Sequence of chain 1.A:
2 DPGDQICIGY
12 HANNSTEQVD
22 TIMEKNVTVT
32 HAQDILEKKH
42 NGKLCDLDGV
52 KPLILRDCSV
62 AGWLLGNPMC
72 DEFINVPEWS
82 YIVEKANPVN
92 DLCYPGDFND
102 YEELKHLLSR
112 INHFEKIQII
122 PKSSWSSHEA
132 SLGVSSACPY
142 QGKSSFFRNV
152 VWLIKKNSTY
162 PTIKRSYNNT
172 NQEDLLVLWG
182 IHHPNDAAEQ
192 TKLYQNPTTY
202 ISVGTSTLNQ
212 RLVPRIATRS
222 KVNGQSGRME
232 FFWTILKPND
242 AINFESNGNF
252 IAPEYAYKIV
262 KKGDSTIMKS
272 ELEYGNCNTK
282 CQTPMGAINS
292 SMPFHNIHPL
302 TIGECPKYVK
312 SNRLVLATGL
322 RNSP

A protein and the small-molecule ligand that binds it are described below.
Small molecule (SMILES): CC(=O)N[C@@H]1[C@@H](O)[C@H](O)[C@@H](CO)O[C@H]1O

Binding-site contacts:
Ligand atom C1 contacts residue ASN158 of chain 1.A at 1.4 Å.
Ligand atom O7 contacts residue ASN158 of chain 1.A at 4.1 Å.
Ligand atom C2 contacts residue ASN158 of chain 1.A at 2.5 Å.
Ligand atom C7 contacts residue ASN158 of chain 1.A at 3.8 Å.
Ligand atom N2 contacts residue ASN158 of chain 1.A at 3.1 Å (h-bond).
Ligand atom C3 contacts residue ASN158 of chain 1.A at 3.8 Å.
Ligand atom O5 contacts residue ASN158 of chain 1.A at 2.3 Å (h-bond).
Ligand atom C5 contacts residue ASN158 of chain 1.A at 3.7 Å.
Ligand atom C4 contacts residue ASN158 of chain 1.A at 4.2 Å.